Sequence of chain 1.E:
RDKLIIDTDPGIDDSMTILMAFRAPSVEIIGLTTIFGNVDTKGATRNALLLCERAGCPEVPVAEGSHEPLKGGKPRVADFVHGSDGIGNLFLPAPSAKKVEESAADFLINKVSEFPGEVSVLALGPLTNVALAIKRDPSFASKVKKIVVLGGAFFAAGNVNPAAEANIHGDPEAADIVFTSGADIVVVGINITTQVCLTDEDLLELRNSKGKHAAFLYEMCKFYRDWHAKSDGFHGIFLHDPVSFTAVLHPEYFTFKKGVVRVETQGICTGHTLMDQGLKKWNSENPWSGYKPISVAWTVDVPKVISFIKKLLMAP

The small molecule below binds the protein below.
Small molecule (SMILES): OC[C@H]1O[C@H](O)[C@H](O)[C@@H]1O

Binding-site contacts:
Ligand atom O5 contacts residue ASN186 of chain 1.E at 2.9 Å (h-bond).
Ligand atom C4 contacts residue ASN194 of chain 1.E at 3.6 Å.
Ligand atom C1 contacts residue CA1 of chain 1.QA at 3.3 Å.
Ligand atom O4 contacts residue EDO1 of chain 1.VA at 3.7 Å.
Ligand atom O3 contacts residue LEU177 of chain 1.E at 3.6 Å.
Ligand atom C3 contacts residue ASP40 of chain 1.E at 3.5 Å.
Ligand atom O5 contacts residue ALA193 of chain 1.E at 3.6 Å.
Ligand atom O3 contacts residue ASN194 of chain 1.E at 3.1 Å (h-bond).
Ligand atom O5 contacts residue GLU192 of chain 1.E at 2.6 Å (salt-bridge).
Ligand atom O1 contacts residue ASP36 of chain 1.E at 2.9 Å (salt-bridge).
Ligand atom C1 contacts residue ASN65 of chain 1.E at 3.2 Å.
Ligand atom C2 contacts residue CA1 of chain 1.QA at 3.1 Å.
Ligand atom C4 contacts residue LEU177 of chain 1.E at 3.9 Å (hydrophobic).
Ligand atom O2 contacts residue ASN65 of chain 1.E at 2.9 Å (h-bond).
Ligand atom O2 contacts residue ASP40 of chain 1.E at 2.6 Å (salt-bridge).
Ligand atom O1 contacts residue CA1 of chain 1.QA at 2.6 Å.
Ligand atom C3 contacts residue LEU177 of chain 1.E at 3.9 Å (hydrophobic).
Ligand atom C4 contacts residue GLU192 of chain 1.E at 3.5 Å.
Ligand atom O1 contacts residue LEU151 of chain 1.E at 3.5 Å (h-bond).
Ligand atom O1 contacts residue ASN65 of chain 1.E at 3.4 Å (h-bond).
Ligand atom C5 contacts residue HIS267 of chain 1.E at 3.9 Å.
Ligand atom C2 contacts residue EDO1 of chain 1.VA at 3.7 Å.
Ligand atom C2 contacts residue ASP40 of chain 1.E at 3.5 Å.
Ligand atom O3 contacts residue ASP268 of chain 1.E at 2.6 Å (salt-bridge).
Ligand atom O3 contacts residue LEU151 of chain 1.E at 3.0 Å (h-bond).
Ligand atom C3 contacts residue ASP268 of chain 1.E at 3.3 Å.
Ligand atom O2 contacts residue ASP41 of chain 1.E at 2.9 Å (salt-bridge).
Ligand atom O2 contacts residue ASP268 of chain 1.E at 3.3 Å (salt-bridge).
Ligand atom O1 contacts residue ASN194 of chain 1.E at 2.8 Å (h-bond).
Ligand atom C5 contacts residue GLU192 of chain 1.E at 3.4 Å.
Ligand atom C1 contacts residue ASN194 of chain 1.E at 3.4 Å.
Ligand atom C3 contacts residue CA1 of chain 1.QA at 3.4 Å.
Ligand atom C1 contacts residue EDO1 of chain 1.VA at 3.7 Å.
Ligand atom O2 contacts residue CA1 of chain 1.QA at 2.4 Å.
Ligand atom O3 contacts residue CA1 of chain 1.QA at 2.5 Å.
Ligand atom O4 contacts residue GLU192 of chain 1.E at 3.8 Å.
Ligand atom O4 contacts residue ALA193 of chain 1.E at 3.8 Å.
Ligand atom C5 contacts residue ASN186 of chain 1.E at 3.8 Å.
Ligand atom C2 contacts residue ASN65 of chain 1.E at 3.6 Å.
Ligand atom O4 contacts residue ASN194 of chain 1.E at 3.1 Å (h-bond).